Sequence of chain 1.A:
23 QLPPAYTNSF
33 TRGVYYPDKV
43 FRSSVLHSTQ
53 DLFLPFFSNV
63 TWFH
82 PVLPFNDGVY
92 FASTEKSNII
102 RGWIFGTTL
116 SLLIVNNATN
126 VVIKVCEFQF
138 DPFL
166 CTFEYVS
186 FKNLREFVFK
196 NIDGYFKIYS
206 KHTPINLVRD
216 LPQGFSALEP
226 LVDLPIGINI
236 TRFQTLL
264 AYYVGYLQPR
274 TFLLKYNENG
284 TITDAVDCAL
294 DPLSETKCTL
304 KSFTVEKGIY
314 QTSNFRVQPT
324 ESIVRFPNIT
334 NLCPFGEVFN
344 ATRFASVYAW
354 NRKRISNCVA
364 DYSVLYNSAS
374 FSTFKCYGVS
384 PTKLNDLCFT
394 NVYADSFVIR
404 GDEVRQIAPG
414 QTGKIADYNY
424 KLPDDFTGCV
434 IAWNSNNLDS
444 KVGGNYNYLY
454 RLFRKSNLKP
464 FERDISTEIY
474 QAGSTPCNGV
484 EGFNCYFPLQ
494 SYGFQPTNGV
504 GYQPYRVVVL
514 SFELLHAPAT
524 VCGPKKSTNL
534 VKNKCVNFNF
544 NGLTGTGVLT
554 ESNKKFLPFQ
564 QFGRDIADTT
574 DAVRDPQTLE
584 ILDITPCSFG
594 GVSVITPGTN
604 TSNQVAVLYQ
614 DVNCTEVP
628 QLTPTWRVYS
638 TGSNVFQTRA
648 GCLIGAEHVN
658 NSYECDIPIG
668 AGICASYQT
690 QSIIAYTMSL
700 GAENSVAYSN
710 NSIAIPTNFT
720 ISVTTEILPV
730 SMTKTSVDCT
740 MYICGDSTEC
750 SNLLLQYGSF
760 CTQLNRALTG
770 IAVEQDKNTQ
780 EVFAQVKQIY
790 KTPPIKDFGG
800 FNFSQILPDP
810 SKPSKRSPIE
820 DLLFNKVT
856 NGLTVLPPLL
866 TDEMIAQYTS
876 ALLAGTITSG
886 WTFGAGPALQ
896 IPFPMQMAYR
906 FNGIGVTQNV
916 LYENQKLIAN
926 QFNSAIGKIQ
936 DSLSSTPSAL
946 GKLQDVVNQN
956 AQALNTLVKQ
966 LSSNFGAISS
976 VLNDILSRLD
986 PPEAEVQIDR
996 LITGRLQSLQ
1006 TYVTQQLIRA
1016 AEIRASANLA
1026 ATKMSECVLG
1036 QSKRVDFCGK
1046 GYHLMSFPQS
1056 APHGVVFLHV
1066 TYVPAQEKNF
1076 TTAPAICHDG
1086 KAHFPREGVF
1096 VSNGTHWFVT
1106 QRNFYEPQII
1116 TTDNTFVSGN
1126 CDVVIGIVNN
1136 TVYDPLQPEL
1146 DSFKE

Binding-site contacts:
Ligand atom C4 contacts residue GLN580 of chain 1.A at 3.7 Å.
Ligand atom C5 contacts residue ASN331 of chain 1.A at 3.7 Å.
Ligand atom C5 contacts residue GLN580 of chain 1.A at 4.3 Å.
Ligand atom O5 contacts residue GLN580 of chain 1.A at 4.4 Å.
Ligand atom O3 contacts residue GLN580 of chain 1.A at 4.5 Å.
Ligand atom C1 contacts residue ASN331 of chain 1.A at 1.4 Å.
Ligand atom C6 contacts residue GLN580 of chain 1.A at 4.2 Å.
Ligand atom O6 contacts residue GLN580 of chain 1.A at 4.2 Å.
Ligand atom N2 contacts residue ASN331 of chain 1.A at 2.9 Å (h-bond).
Ligand atom C2 contacts residue ASN331 of chain 1.A at 2.4 Å.
Ligand atom C6 contacts residue PRO579 of chain 1.A at 4.4 Å (hydrophobic).
Ligand atom C7 contacts residue ASN331 of chain 1.A at 4.0 Å.
Ligand atom O4 contacts residue GLN580 of chain 1.A at 4.4 Å.
Ligand atom O5 contacts residue ASN331 of chain 1.A at 2.4 Å (h-bond).
Ligand atom C4 contacts residue ASN331 of chain 1.A at 4.2 Å.
Ligand atom C3 contacts residue ASN331 of chain 1.A at 3.8 Å.
Ligand atom C6 contacts residue ASN331 of chain 1.A at 4.3 Å.

The small molecule below binds the protein below.
Small molecule (SMILES): CC(=O)N[C@@H]1[C@@H](O)[C@H](O)[C@@H](CO)O[C@H]1O